The protein below binds the small molecule below.
Small molecule (SMILES): CC(=O)N[C@@H]1[C@@H](O)[C@H](O)[C@@H](CO)O[C@H]1O

Sequence of chain 1.D:
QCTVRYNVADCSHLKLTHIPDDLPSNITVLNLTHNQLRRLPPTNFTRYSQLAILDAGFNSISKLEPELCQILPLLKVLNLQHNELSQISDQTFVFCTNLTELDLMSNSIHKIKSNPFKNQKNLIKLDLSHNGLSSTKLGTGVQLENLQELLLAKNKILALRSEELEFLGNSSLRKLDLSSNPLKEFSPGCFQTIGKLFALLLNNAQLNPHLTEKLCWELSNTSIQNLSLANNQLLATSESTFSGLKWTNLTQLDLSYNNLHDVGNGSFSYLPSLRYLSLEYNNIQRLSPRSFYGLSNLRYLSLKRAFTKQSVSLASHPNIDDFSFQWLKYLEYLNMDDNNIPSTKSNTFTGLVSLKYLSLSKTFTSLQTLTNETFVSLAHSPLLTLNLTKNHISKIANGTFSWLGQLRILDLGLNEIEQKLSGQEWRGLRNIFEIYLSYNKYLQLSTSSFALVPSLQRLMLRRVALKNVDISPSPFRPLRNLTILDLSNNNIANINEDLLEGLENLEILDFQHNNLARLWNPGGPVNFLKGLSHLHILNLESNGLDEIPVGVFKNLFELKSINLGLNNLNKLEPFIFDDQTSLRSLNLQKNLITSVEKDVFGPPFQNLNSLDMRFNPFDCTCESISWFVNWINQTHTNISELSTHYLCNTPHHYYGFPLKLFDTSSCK

Binding-site contacts:
Ligand atom O7 contacts residue ILE21 of chain 1.D at 3.6 Å.
Ligand atom C2 contacts residue PRO43 of chain 1.D at 4.4 Å (hydrophobic).
Ligand atom C7 contacts residue ILE21 of chain 1.D at 3.9 Å (hydrophobic).
Ligand atom C7 contacts residue ASN46 of chain 1.D at 4.0 Å.
Ligand atom C8 contacts residue PRO43 of chain 1.D at 3.6 Å (hydrophobic).
Ligand atom C4 contacts residue ASN46 of chain 1.D at 4.2 Å.
Ligand atom C8 contacts residue ARG41 of chain 1.D at 3.3 Å.
Ligand atom C3 contacts residue ASN46 of chain 1.D at 3.8 Å.
Ligand atom O5 contacts residue ASN46 of chain 1.D at 2.4 Å (h-bond).
Ligand atom N2 contacts residue PRO43 of chain 1.D at 3.5 Å.
Ligand atom C8 contacts residue ILE21 of chain 1.D at 3.7 Å (hydrophobic).
Ligand atom O7 contacts residue HIS20 of chain 1.D at 3.3 Å.
Ligand atom C1 contacts residue ASN46 of chain 1.D at 1.4 Å.
Ligand atom O3 contacts residue HIS20 of chain 1.D at 4.0 Å.
Ligand atom C2 contacts residue ASN46 of chain 1.D at 2.5 Å.
Ligand atom C1 contacts residue PRO43 of chain 1.D at 4.3 Å (hydrophobic).
Ligand atom C5 contacts residue ASN46 of chain 1.D at 3.7 Å.
Ligand atom C7 contacts residue PRO43 of chain 1.D at 3.9 Å (hydrophobic).
Ligand atom N2 contacts residue ASN46 of chain 1.D at 2.9 Å (h-bond).